A protein and the small-molecule ligand that binds it are described below.
Small molecule (SMILES): CC(=O)N[C@@H]1[C@@H](O)[C@H](O)[C@@H](CO)O[C@H]1O

Sequence of chain 14.F:
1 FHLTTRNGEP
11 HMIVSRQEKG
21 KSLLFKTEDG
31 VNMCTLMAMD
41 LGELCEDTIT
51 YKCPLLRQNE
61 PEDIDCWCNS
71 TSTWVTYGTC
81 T

Binding-site contacts:
Ligand atom C7 contacts residue ASN69 of chain 14.F at 3.8 Å.
Ligand atom C8 contacts residue ARG57 of chain 14.F at 4.2 Å.
Ligand atom C5 contacts residue VAL31 of chain 14.F at 4.2 Å (hydrophobic).
Ligand atom C7 contacts residue SER70 of chain 14.F at 4.4 Å.
Ligand atom C2 contacts residue ASN69 of chain 14.F at 4.2 Å.
Ligand atom C3 contacts residue NAG1 of chain 14.DA at 3.7 Å.
Ligand atom N2 contacts residue ASN69 of chain 14.F at 4.3 Å.
Ligand atom C4 contacts residue NAG1 of chain 14.DA at 3.2 Å.
Ligand atom O5 contacts residue ASN69 of chain 14.F at 2.8 Å (h-bond).
Ligand atom O3 contacts residue VAL31 of chain 14.F at 3.6 Å.
Ligand atom O3 contacts residue NAG1 of chain 14.DA at 2.6 Å (h-bond).
Ligand atom O5 contacts residue MET33 of chain 14.F at 4.2 Å.
Ligand atom O6 contacts residue NAG1 of chain 14.DA at 3.0 Å.
Ligand atom C3 contacts residue VAL31 of chain 14.F at 3.0 Å (hydrophobic).
Ligand atom C1 contacts residue VAL31 of chain 14.F at 4.3 Å (hydrophobic).
Ligand atom C8 contacts residue SER70 of chain 14.F at 3.7 Å.
Ligand atom O7 contacts residue ASN69 of chain 14.F at 3.8 Å.
Ligand atom C5 contacts residue MET33 of chain 14.F at 3.7 Å (hydrophobic).
Ligand atom C4 contacts residue VAL31 of chain 14.F at 3.8 Å (hydrophobic).
Ligand atom O1 contacts residue MET33 of chain 14.F at 3.9 Å.
Ligand atom C6 contacts residue ASN69 of chain 14.F at 4.4 Å.
Ligand atom O1 contacts residue ASN69 of chain 14.F at 2.1 Å (h-bond).
Ligand atom C2 contacts residue VAL31 of chain 14.F at 4.0 Å (hydrophobic).
Ligand atom O4 contacts residue NAG1 of chain 14.DA at 3.0 Å.
Ligand atom C6 contacts residue NAG1 of chain 14.DA at 4.3 Å.
Ligand atom O1 contacts residue VAL31 of chain 14.F at 3.4 Å (h-bond).
Ligand atom C5 contacts residue NAG1 of chain 14.DA at 4.3 Å.
Ligand atom C6 contacts residue MET33 of chain 14.F at 3.5 Å (hydrophobic).
Ligand atom C8 contacts residue ASN69 of chain 14.F at 3.4 Å.
Ligand atom C5 contacts residue ASN69 of chain 14.F at 3.7 Å.
Ligand atom C1 contacts residue ASN69 of chain 14.F at 2.7 Å.
Ligand atom C6 contacts residue LEU24 of chain 14.F at 4.5 Å (hydrophobic).
Ligand atom N2 contacts residue VAL31 of chain 14.F at 4.0 Å.
Ligand atom O1 contacts residue SER70 of chain 14.F at 4.2 Å.
Ligand atom O4 contacts residue VAL31 of chain 14.F at 3.3 Å.